The protein below binds the small molecule below.
Small molecule (SMILES): CC(=O)N[C@@H]1[C@@H](O)[C@H](O)[C@@H](CO)O[C@H]1O

Sequence of chain 1.A:
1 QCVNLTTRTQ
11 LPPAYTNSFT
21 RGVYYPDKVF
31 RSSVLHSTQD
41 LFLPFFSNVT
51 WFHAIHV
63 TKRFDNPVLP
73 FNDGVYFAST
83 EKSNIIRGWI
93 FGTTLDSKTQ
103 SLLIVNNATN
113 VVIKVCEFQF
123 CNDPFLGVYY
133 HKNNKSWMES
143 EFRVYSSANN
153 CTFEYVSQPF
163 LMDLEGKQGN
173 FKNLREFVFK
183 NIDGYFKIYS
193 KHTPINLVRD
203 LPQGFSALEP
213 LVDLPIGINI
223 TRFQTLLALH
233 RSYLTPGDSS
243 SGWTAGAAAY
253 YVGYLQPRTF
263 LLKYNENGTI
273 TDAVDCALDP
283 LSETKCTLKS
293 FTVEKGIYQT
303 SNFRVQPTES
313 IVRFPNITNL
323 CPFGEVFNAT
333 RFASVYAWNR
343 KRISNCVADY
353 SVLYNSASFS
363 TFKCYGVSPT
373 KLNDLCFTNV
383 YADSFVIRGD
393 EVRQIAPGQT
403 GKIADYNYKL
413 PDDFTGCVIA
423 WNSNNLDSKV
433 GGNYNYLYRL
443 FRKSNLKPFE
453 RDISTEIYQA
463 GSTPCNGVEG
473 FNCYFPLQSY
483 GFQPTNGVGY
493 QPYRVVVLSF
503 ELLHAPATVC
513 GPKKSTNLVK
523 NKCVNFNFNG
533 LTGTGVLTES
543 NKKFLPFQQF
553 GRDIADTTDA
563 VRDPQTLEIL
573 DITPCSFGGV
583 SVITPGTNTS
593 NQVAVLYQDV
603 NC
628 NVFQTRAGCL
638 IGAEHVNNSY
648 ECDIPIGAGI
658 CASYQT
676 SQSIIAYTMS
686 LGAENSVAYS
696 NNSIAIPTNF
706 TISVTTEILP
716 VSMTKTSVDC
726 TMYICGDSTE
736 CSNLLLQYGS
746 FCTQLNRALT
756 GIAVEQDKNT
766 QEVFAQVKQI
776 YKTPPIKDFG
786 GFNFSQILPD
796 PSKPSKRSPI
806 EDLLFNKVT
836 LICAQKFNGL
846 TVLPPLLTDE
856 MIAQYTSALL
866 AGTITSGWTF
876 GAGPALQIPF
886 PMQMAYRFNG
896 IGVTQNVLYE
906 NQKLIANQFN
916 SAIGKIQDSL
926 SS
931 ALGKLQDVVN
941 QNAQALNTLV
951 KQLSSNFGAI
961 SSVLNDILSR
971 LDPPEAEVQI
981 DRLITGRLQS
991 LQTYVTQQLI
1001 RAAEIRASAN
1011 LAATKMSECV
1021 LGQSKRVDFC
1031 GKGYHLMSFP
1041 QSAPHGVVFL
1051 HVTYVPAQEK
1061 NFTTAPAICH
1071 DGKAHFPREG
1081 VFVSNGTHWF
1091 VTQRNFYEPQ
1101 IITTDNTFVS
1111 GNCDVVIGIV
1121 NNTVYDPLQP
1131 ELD

Binding-site contacts:
Ligand atom C7 contacts residue ASN603 of chain 1.A at 3.1 Å.
Ligand atom C8 contacts residue ASN603 of chain 1.A at 3.4 Å.
Ligand atom N2 contacts residue ASN603 of chain 1.A at 2.6 Å (h-bond).
Ligand atom C3 contacts residue ASN603 of chain 1.A at 3.8 Å.
Ligand atom O7 contacts residue CYS604 of chain 1.A at 3.2 Å (h-bond).
Ligand atom O7 contacts residue ASN603 of chain 1.A at 3.9 Å.
Ligand atom C7 contacts residue CYS604 of chain 1.A at 3.6 Å (hydrophobic).
Ligand atom O5 contacts residue ASN603 of chain 1.A at 2.3 Å (h-bond).
Ligand atom C8 contacts residue CYS604 of chain 1.A at 3.3 Å (hydrophobic).
Ligand atom C1 contacts residue ASN603 of chain 1.A at 1.4 Å.
Ligand atom C2 contacts residue ASN603 of chain 1.A at 2.5 Å.
Ligand atom C5 contacts residue ASN603 of chain 1.A at 3.6 Å.
Ligand atom C4 contacts residue ASN603 of chain 1.A at 4.2 Å.